Sequence of chain 1.A:
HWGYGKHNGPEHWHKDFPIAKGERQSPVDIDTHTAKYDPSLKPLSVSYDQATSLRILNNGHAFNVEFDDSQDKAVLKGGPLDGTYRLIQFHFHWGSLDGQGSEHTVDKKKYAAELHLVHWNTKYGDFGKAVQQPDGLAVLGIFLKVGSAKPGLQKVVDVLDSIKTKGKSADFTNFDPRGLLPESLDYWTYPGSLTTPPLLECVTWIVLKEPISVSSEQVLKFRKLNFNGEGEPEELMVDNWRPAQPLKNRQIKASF

Binding-site contacts:
Ligand atom C5 contacts residue GLN92 of chain 1.A at 4.3 Å.
Ligand atom C5 contacts residue ASN67 of chain 1.A at 3.8 Å.
Ligand atom C7 contacts residue ASN67 of chain 1.A at 3.3 Å.
Ligand atom C1 contacts residue GLN92 of chain 1.A at 3.7 Å.
Ligand atom O2 contacts residue TRP5 of chain 1.A at 4.3 Å.
Ligand atom N1 contacts residue GLN92 of chain 1.A at 4.3 Å.
Ligand atom O2 contacts residue THR199 of chain 1.A at 3.8 Å.
Ligand atom C9 contacts residue ILE91 of chain 1.A at 4.1 Å (hydrophobic).
Ligand atom N1 contacts residue ILE91 of chain 1.A at 3.8 Å.
Ligand atom C9 contacts residue PHE130 of chain 1.A at 3.7 Å (hydrophobic).
Ligand atom C8 contacts residue GLN92 of chain 1.A at 3.6 Å.
Ligand atom C6 contacts residue ASN67 of chain 1.A at 2.9 Å.
Ligand atom C1 contacts residue ASN67 of chain 1.A at 3.4 Å.
Ligand atom C8 contacts residue PHE130 of chain 1.A at 4.1 Å (hydrophobic).
Ligand atom O2 contacts residue PRO200 of chain 1.A at 4.3 Å.
Ligand atom C7 contacts residue GLN92 of chain 1.A at 3.3 Å.
Ligand atom O3 contacts residue ASN67 of chain 1.A at 3.4 Å (h-bond).
Ligand atom C6 contacts residue GLN92 of chain 1.A at 3.3 Å.
Ligand atom C5 contacts residue ASN62 of chain 1.A at 3.9 Å.
Ligand atom C4 contacts residue ASN62 of chain 1.A at 4.5 Å.
Ligand atom N1 contacts residue PHE130 of chain 1.A at 4.3 Å.
Ligand atom C6 contacts residue ASN62 of chain 1.A at 4.1 Å.

This small molecule binds to this protein.
Small molecule (SMILES): CNC[C@H](O)c1ccc(O)c(O)c1